Sequence of chain 5.G:
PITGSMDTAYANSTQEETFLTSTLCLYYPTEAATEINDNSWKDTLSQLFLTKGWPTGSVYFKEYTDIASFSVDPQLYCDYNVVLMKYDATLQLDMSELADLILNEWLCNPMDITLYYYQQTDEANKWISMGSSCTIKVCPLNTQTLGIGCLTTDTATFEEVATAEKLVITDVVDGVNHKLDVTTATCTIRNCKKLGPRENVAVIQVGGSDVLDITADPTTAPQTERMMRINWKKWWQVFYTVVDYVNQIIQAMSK

A small-molecule ligand and the protein it binds are described below.
Small molecule (SMILES): CC(=O)N[C@H]1[C@H](O[C@H]2[C@H](O)[C@@H](NC(C)=O)CO[C@@H]2CO)O[C@H](CO)[C@@H](O)[C@@H]1O

Binding-site contacts:
Ligand atom C7 contacts residue ASN12 of chain 5.G at 3.9 Å.
Ligand atom C1 contacts residue ASN12 of chain 5.G at 2.2 Å.
Ligand atom O5 contacts residue ASN12 of chain 5.G at 2.7 Å (h-bond).
Ligand atom C2 contacts residue ASN12 of chain 5.G at 3.3 Å.
Ligand atom N2 contacts residue ASN12 of chain 5.G at 3.8 Å.
Ligand atom C5 contacts residue ASN12 of chain 5.G at 4.1 Å.
Ligand atom O7 contacts residue ASN12 of chain 5.G at 3.6 Å.